A small-molecule ligand and the protein it binds are described below.
Small molecule (SMILES): CCc1cc(Cl)c(Cl)cc1NCC(=O)N1CCC(NS(=O)(=O)CC)CC1

Sequence of chain 1.B:
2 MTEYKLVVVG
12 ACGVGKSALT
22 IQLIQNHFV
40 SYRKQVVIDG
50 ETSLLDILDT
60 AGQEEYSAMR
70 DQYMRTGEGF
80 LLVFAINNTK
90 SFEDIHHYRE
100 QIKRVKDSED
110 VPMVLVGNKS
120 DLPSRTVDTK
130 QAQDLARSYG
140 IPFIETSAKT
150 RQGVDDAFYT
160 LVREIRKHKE

Binding-site contacts:
Ligand atom CL2 contacts residue ARG69 of chain 1.B at 3.9 Å.
Ligand atom C11 contacts residue VAL10 of chain 1.B at 3.6 Å (hydrophobic).
Ligand atom C23 contacts residue GLU63 of chain 1.B at 3.8 Å.
Ligand atom CL1 contacts residue GLU63 of chain 1.B at 3.6 Å.
Ligand atom CL2 contacts residue TYR72 of chain 1.B at 3.4 Å.
Ligand atom C15 contacts residue ARG69 of chain 1.B at 3.9 Å.
Ligand atom C20 contacts residue GLN100 of chain 1.B at 3.8 Å.
Ligand atom CL1 contacts residue VAL9 of chain 1.B at 3.8 Å.
Ligand atom C20 contacts residue VAL10 of chain 1.B at 3.9 Å (hydrophobic).
Ligand atom C08 contacts residue TYR97 of chain 1.B at 3.7 Å (hydrophobic).
Ligand atom C20 contacts residue TYR97 of chain 1.B at 3.8 Å (hydrophobic).
Ligand atom C24 contacts residue CYS13 of chain 1.B at 2.7 Å (hydrophobic).
Ligand atom C20 contacts residue MET73 of chain 1.B at 3.8 Å (hydrophobic).
Ligand atom CL1 contacts residue THR59 of chain 1.B at 3.1 Å.
Ligand atom C19 contacts residue GLN100 of chain 1.B at 3.5 Å.
Ligand atom CL2 contacts residue THR59 of chain 1.B at 3.9 Å.
Ligand atom C22 contacts residue GLY11 of chain 1.B at 3.5 Å.
Ligand atom C06 contacts residue ARG69 of chain 1.B at 3.6 Å.
Ligand atom C25 contacts residue CYS13 of chain 1.B at 1.8 Å (hydrophobic).
Ligand atom C09 contacts residue GLY11 of chain 1.B at 3.1 Å.
Ligand atom C17 contacts residue VAL10 of chain 1.B at 3.7 Å (hydrophobic).
Ligand atom O26 contacts residue GLU63 of chain 1.B at 3.7 Å.
Ligand atom C17 contacts residue ARG69 of chain 1.B at 3.9 Å.
Ligand atom N10 contacts residue TYR97 of chain 1.B at 3.4 Å.
Ligand atom C15 contacts residue VAL10 of chain 1.B at 3.8 Å (hydrophobic).
Ligand atom O21 contacts residue ARG69 of chain 1.B at 3.2 Å.
Ligand atom C19 contacts residue MET73 of chain 1.B at 3.9 Å (hydrophobic).
Ligand atom O21 contacts residue TYR97 of chain 1.B at 3.8 Å.
Ligand atom N10 contacts residue VAL10 of chain 1.B at 3.9 Å.
Ligand atom N03 contacts residue GLU63 of chain 1.B at 3.0 Å (salt-bridge).
Ligand atom C09 contacts residue TYR97 of chain 1.B at 3.3 Å (hydrophobic).
Ligand atom C23 contacts residue CYS13 of chain 1.B at 3.8 Å (hydrophobic).
Ligand atom O01 contacts residue GLU64 of chain 1.B at 3.9 Å.
Ligand atom C20 contacts residue ILE101 of chain 1.B at 3.9 Å (hydrophobic).
Ligand atom C12 contacts residue VAL10 of chain 1.B at 3.8 Å (hydrophobic).
Ligand atom C22 contacts residue TYR97 of chain 1.B at 3.9 Å (hydrophobic).
Ligand atom N10 contacts residue GLY11 of chain 1.B at 3.5 Å (h-bond).
Ligand atom C22 contacts residue CYS13 of chain 1.B at 3.8 Å (hydrophobic).
Ligand atom C18 contacts residue VAL10 of chain 1.B at 3.7 Å (hydrophobic).
Ligand atom C13 contacts residue VAL10 of chain 1.B at 3.9 Å (hydrophobic).